Binding-site contacts:
Ligand atom O3 contacts residue GLN47 of chain 1.A at 3.9 Å.
Ligand atom C6 contacts residue MET123 of chain 1.A at 3.7 Å (hydrophobic).
Ligand atom C19 contacts residue MET78 of chain 1.A at 3.4 Å (hydrophobic).
Ligand atom C21 contacts residue ASN41 of chain 1.A at 3.1 Å.
Ligand atom C19 contacts residue ALA44 of chain 1.A at 3.4 Å (hydrophobic).
Ligand atom O21 contacts residue THR216 of chain 1.A at 2.9 Å (h-bond).
Ligand atom C3 contacts residue LEU81 of chain 1.A at 3.9 Å (hydrophobic).
Ligand atom C12 contacts residue LEU40 of chain 1.A at 3.8 Å (hydrophobic).
Ligand atom C11 contacts residue LEU40 of chain 1.A at 3.4 Å (hydrophobic).
Ligand atom C15 contacts residue LEU209 of chain 1.A at 3.8 Å (hydrophobic).
Ligand atom C1 contacts residue LEU40 of chain 1.A at 3.8 Å (hydrophobic).
Ligand atom C19 contacts residue LEU81 of chain 1.A at 3.4 Å (hydrophobic).
Ligand atom O21 contacts residue VAL225 of chain 1.A at 3.4 Å.
Ligand atom O20 contacts residue CYS213 of chain 1.A at 2.9 Å.
Ligand atom C12 contacts residue ASN41 of chain 1.A at 3.4 Å.
Ligand atom C18 contacts residue CYS213 of chain 1.A at 3.8 Å (hydrophobic).
Ligand atom O3 contacts residue LEU81 of chain 1.A at 3.5 Å (h-bond).
Ligand atom O21 contacts residue PHE227 of chain 1.A at 3.8 Å.
Ligand atom C21 contacts residue THR216 of chain 1.A at 3.9 Å.
Ligand atom C2 contacts residue GLN47 of chain 1.A at 3.2 Å.
Ligand atom O21 contacts residue ASN41 of chain 1.A at 3.1 Å (h-bond).
Ligand atom O20 contacts residue PHE212 of chain 1.A at 3.1 Å.
Ligand atom C18 contacts residue ASN41 of chain 1.A at 3.6 Å.
Ligand atom C20 contacts residue PHE212 of chain 1.A at 3.8 Å (hydrophobic).
Ligand atom C7 contacts residue MET123 of chain 1.A at 3.7 Å (hydrophobic).
Ligand atom C2 contacts residue LEU43 of chain 1.A at 3.5 Å (hydrophobic).
Ligand atom O3 contacts residue LEU85 of chain 1.A at 3.1 Å.
Ligand atom C4 contacts residue LEU81 of chain 1.A at 3.7 Å (hydrophobic).
Ligand atom C3 contacts residue ARG88 of chain 1.A at 3.7 Å.
Ligand atom C3 contacts residue LEU85 of chain 1.A at 3.9 Å (hydrophobic).
Ligand atom C16 contacts residue MET116 of chain 1.A at 3.9 Å (hydrophobic).
Ligand atom C3 contacts residue GLN47 of chain 1.A at 3.7 Å.
Ligand atom C15 contacts residue MET116 of chain 1.A at 3.7 Å (hydrophobic).
Ligand atom O20 contacts residue THR216 of chain 1.A at 3.2 Å (h-bond).
Ligand atom C16 contacts residue PHE212 of chain 1.A at 3.5 Å (hydrophobic).
Ligand atom O21 contacts residue LEU37 of chain 1.A at 3.9 Å.
Ligand atom C8 contacts residue MET78 of chain 1.A at 3.8 Å (hydrophobic).
Ligand atom C4 contacts residue LEU85 of chain 1.A at 3.7 Å (hydrophobic).
Ligand atom O3 contacts residue ARG88 of chain 1.A at 2.6 Å (salt-bridge).
Ligand atom C13 contacts residue ASN41 of chain 1.A at 3.9 Å.

A small-molecule ligand and the protein it binds are described below.
Small molecule (SMILES): C[C@]12CC[C@H]3[C@@H](CCC4=CC(=O)CC[C@@]43C)[C@@H]1CC[C@@H]2C(=O)CO

Sequence of chain 1.A:
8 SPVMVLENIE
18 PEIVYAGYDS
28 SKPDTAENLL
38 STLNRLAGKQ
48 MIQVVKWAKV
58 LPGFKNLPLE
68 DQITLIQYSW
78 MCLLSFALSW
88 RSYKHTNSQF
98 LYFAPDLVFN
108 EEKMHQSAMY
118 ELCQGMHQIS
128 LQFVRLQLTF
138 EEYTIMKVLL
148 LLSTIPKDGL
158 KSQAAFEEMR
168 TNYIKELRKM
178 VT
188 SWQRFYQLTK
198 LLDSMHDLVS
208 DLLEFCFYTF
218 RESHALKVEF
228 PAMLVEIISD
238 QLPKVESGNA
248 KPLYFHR